Sequence of chain 1.C:
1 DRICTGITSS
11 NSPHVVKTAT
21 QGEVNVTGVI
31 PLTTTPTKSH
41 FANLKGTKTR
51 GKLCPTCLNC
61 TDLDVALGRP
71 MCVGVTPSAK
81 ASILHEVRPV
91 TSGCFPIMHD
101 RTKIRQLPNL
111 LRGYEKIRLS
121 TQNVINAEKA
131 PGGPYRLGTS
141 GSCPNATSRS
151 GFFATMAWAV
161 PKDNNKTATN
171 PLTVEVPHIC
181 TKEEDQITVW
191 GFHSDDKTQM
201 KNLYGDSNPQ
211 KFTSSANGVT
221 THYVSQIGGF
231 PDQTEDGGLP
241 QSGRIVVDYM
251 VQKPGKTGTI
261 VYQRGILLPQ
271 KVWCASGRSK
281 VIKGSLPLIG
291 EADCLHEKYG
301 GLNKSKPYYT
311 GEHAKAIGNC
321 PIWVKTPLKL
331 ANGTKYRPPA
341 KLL

This protein binds this small molecule.
Small molecule (SMILES): CC(=O)N[C@@H]1[C@@H](O)[C@H](O)[C@@H](CO)O[C@H]1O

Binding-site contacts:
Ligand atom N2 contacts residue ASN165 of chain 1.C at 2.7 Å (h-bond).
Ligand atom C3 contacts residue ASN165 of chain 1.C at 3.8 Å.
Ligand atom O4 contacts residue ASN165 of chain 1.C at 4.5 Å.
Ligand atom C7 contacts residue ASN165 of chain 1.C at 3.1 Å.
Ligand atom O7 contacts residue ASN165 of chain 1.C at 4.0 Å.
Ligand atom O6 contacts residue THR167 of chain 1.C at 4.1 Å.
Ligand atom C1 contacts residue ASN165 of chain 1.C at 1.4 Å.
Ligand atom C8 contacts residue ASN165 of chain 1.C at 3.2 Å.
Ligand atom C4 contacts residue ASN165 of chain 1.C at 4.2 Å.
Ligand atom C6 contacts residue ASN165 of chain 1.C at 4.4 Å.
Ligand atom O5 contacts residue ASN165 of chain 1.C at 2.4 Å (h-bond).
Ligand atom O6 contacts residue ASN165 of chain 1.C at 4.3 Å.
Ligand atom C5 contacts residue ASN165 of chain 1.C at 3.7 Å.
Ligand atom C2 contacts residue ASN165 of chain 1.C at 2.4 Å.